Sequence of chain 1.C:
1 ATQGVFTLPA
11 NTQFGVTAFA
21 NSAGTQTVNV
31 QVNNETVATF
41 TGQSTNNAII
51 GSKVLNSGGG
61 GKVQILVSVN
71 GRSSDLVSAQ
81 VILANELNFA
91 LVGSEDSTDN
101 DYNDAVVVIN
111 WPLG

The small molecule below binds the protein below.
Small molecule (SMILES): CNS(=O)(=O)c1cc(C)sc1C

Binding-site contacts:
Ligand atom C3 contacts residue ARG72 of chain 1.C at 4.5 Å.
Ligand atom C7 contacts residue ALA23 of chain 1.C at 3.9 Å (hydrophobic).
Ligand atom C5 contacts residue ALA23 of chain 1.C at 4.0 Å (hydrophobic).
Ligand atom N1 contacts residue ASP96 of chain 1.C at 3.0 Å (salt-bridge).
Ligand atom C1 contacts residue ASP96 of chain 1.C at 3.4 Å.
Ligand atom C6 contacts residue VAL69 of chain 1.C at 3.8 Å (hydrophobic).
Ligand atom C4 contacts residue ALA23 of chain 1.C at 4.2 Å (hydrophobic).
Ligand atom N1 contacts residue SER97 of chain 1.C at 3.5 Å.
Ligand atom C7 contacts residue GLY24 of chain 1.C at 4.1 Å.
Ligand atom C4 contacts residue GLY24 of chain 1.C at 3.8 Å.
Ligand atom C1 contacts residue SER22 of chain 1.C at 3.3 Å.
Ligand atom O2 contacts residue SER97 of chain 1.C at 3.4 Å (h-bond).
Ligand atom C1 contacts residue FUL1 of chain 1.P at 1.5 Å.
Ligand atom C1 contacts residue GLY24 of chain 1.C at 4.3 Å.
Ligand atom S2 contacts residue ASN70 of chain 1.C at 3.5 Å (h-bond).
Ligand atom N1 contacts residue SER22 of chain 1.C at 4.2 Å.
Ligand atom O2 contacts residue ASP96 of chain 1.C at 4.2 Å.
Ligand atom C4 contacts residue ASN70 of chain 1.C at 4.4 Å.
Ligand atom S2 contacts residue VAL69 of chain 1.C at 4.0 Å.
Ligand atom C6 contacts residue ARG72 of chain 1.C at 3.5 Å.
Ligand atom C5 contacts residue GLY24 of chain 1.C at 4.2 Å.
Ligand atom C7 contacts residue ASN70 of chain 1.C at 4.5 Å.
Ligand atom C1 contacts residue ALA23 of chain 1.C at 3.9 Å (hydrophobic).
Ligand atom N1 contacts residue FUL1 of chain 1.P at 2.5 Å.
Ligand atom C3 contacts residue VAL69 of chain 1.C at 4.4 Å (hydrophobic).
Ligand atom C6 contacts residue ASP96 of chain 1.C at 3.6 Å.
Ligand atom O1 contacts residue FUL1 of chain 1.P at 3.8 Å.
Ligand atom C3 contacts residue GLY24 of chain 1.C at 4.4 Å.
Ligand atom S1 contacts residue SER97 of chain 1.C at 4.2 Å.
Ligand atom S2 contacts residue GLY24 of chain 1.C at 3.6 Å.
Ligand atom S1 contacts residue FUL1 of chain 1.P at 3.8 Å.